Binding-site contacts:
Ligand atom O1 contacts residue ALA254 of chain 1.B at 4.5 Å.
Ligand atom C4 contacts residue ARG257 of chain 1.B at 4.1 Å.
Ligand atom O2 contacts residue ALA254 of chain 1.B at 3.7 Å.
Ligand atom C1 contacts residue GLU6 of chain 1.B at 3.4 Å.
Ligand atom O1 contacts residue GLU6 of chain 1.B at 2.6 Å (salt-bridge).
Ligand atom O2 contacts residue ARG257 of chain 1.B at 4.2 Å.
Ligand atom O1 contacts residue LEU253 of chain 1.B at 4.1 Å.
Ligand atom O1 contacts residue ARG257 of chain 1.B at 2.9 Å (salt-bridge).
Ligand atom C2 contacts residue GLU6 of chain 1.B at 4.2 Å.
Ligand atom C4 contacts residue LEU253 of chain 1.B at 3.6 Å (hydrophobic).
Ligand atom C3 contacts residue GLN250 of chain 1.B at 3.8 Å.
Ligand atom C4 contacts residue GLN250 of chain 1.B at 4.4 Å.
Ligand atom C4 contacts residue GLU6 of chain 1.B at 3.5 Å.
Ligand atom O contacts residue GLN250 of chain 1.B at 3.5 Å (h-bond).
Ligand atom C5 contacts residue ARG257 of chain 1.B at 4.3 Å.
Ligand atom C4 contacts residue ALA254 of chain 1.B at 3.8 Å (hydrophobic).
Ligand atom C contacts residue GLU6 of chain 1.B at 2.6 Å.
Ligand atom C contacts residue LEU253 of chain 1.B at 4.3 Å (hydrophobic).

Sequence of chain 1.B:
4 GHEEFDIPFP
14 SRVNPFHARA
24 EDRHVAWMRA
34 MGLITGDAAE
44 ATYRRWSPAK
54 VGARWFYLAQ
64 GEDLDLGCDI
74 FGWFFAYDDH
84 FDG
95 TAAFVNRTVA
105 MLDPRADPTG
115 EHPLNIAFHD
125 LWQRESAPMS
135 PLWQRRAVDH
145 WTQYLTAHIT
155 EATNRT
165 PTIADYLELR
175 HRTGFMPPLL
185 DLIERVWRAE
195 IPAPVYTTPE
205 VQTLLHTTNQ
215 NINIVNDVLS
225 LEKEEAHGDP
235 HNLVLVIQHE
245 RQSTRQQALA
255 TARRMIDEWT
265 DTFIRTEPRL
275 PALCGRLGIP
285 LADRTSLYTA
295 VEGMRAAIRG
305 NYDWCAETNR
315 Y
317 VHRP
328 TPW

A small-molecule ligand and the protein it binds are described below.
Small molecule (SMILES): CCC(CO)(CO)CO